Sequence of chain 1.B:
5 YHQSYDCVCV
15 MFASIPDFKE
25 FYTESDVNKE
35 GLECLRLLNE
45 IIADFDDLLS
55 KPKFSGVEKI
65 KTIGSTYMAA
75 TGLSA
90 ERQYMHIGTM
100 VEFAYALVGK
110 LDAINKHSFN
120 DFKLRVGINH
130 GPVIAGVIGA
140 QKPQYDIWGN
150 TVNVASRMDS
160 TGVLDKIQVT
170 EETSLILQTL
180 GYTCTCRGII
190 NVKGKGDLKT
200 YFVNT

Sequence of chain 1.A:
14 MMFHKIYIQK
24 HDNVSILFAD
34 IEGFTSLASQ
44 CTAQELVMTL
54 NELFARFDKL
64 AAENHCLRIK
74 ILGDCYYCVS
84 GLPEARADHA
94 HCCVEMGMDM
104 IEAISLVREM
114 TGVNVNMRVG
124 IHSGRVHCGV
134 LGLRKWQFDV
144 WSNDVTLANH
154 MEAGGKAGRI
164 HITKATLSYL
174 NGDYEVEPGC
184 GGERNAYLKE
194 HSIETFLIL

The small molecule below binds the protein below.
Small molecule (SMILES): C[C@H]1O[C@@H](n2cnc3c(N)ncnc32)C[C@@H]1OP(=O)(O)O

Binding-site contacts:
Ligand atom N7 contacts residue ASN152 of chain 1.B at 3.9 Å.
Ligand atom O3' contacts residue 3PO1 of chain 1.G at 3.0 Å (h-bond).
Ligand atom C2' contacts residue 3PO1 of chain 1.G at 3.6 Å.
Ligand atom C4' contacts residue SER155 of chain 1.B at 3.7 Å.
Ligand atom C3' contacts residue 3PO1 of chain 1.G at 2.8 Å.
Ligand atom N7 contacts residue GLY76 of chain 1.A at 3.7 Å.
Ligand atom N6 contacts residue ILE146 of chain 1.B at 3.1 Å (h-bond).
Ligand atom C4 contacts residue LEU75 of chain 1.A at 3.7 Å (hydrophobic).
Ligand atom O2P contacts residue 3PO1 of chain 1.G at 0.6 Å (h-bond).
Ligand atom O4' contacts residue SER155 of chain 1.B at 3.5 Å.
Ligand atom N6 contacts residue ASP145 of chain 1.B at 2.9 Å (salt-bridge).
Ligand atom C3' contacts residue MG1 of chain 1.E at 3.7 Å.
Ligand atom C2 contacts residue LEU75 of chain 1.A at 3.7 Å (hydrophobic).
Ligand atom C5' contacts residue THR38 of chain 1.A at 3.3 Å.
Ligand atom C6 contacts residue ASP145 of chain 1.B at 3.9 Å.
Ligand atom C8 contacts residue ASN152 of chain 1.B at 3.2 Å.
Ligand atom N7 contacts residue VAL151 of chain 1.B at 3.7 Å.
Ligand atom O2P contacts residue MG1 of chain 1.E at 3.3 Å.
Ligand atom C2' contacts residue ASP77 of chain 1.A at 3.6 Å.
Ligand atom N1 contacts residue LEU75 of chain 1.A at 3.9 Å.
Ligand atom N6 contacts residue MET72 of chain 1.B at 3.9 Å.
Ligand atom C2' contacts residue MG1 of chain 1.E at 3.9 Å.
Ligand atom N1 contacts residue LYS65 of chain 1.B at 3.0 Å (salt-bridge).
Ligand atom C2 contacts residue LYS65 of chain 1.B at 3.8 Å.
Ligand atom O4' contacts residue ASN152 of chain 1.B at 3.9 Å.
Ligand atom N1 contacts residue MET72 of chain 1.B at 3.9 Å.
Ligand atom P contacts residue 3PO1 of chain 1.G at 1.8 Å.
Ligand atom C6 contacts residue LYS65 of chain 1.B at 3.9 Å.
Ligand atom C5 contacts residue GLY76 of chain 1.A at 3.6 Å.
Ligand atom C6 contacts residue GLY76 of chain 1.A at 3.6 Å.
Ligand atom O1P contacts residue 3PO1 of chain 1.G at 2.0 Å (h-bond).
Ligand atom N1 contacts residue GLY76 of chain 1.A at 3.9 Å.
Ligand atom N3 contacts residue LEU75 of chain 1.A at 3.7 Å.
Ligand atom O3P contacts residue 3PO1 of chain 1.G at 2.4 Å (h-bond).
Ligand atom P contacts residue MG1 of chain 1.E at 2.9 Å.
Ligand atom C2' contacts residue LEU75 of chain 1.A at 3.8 Å (hydrophobic).
Ligand atom O3' contacts residue MG1 of chain 1.E at 3.6 Å.
Ligand atom O1P contacts residue MG1 of chain 1.E at 2.0 Å.
Ligand atom O2P contacts residue ARG156 of chain 1.B at 3.2 Å (salt-bridge).
Ligand atom C5' contacts residue ASN152 of chain 1.B at 3.7 Å.